Sequence of chain 1.A:
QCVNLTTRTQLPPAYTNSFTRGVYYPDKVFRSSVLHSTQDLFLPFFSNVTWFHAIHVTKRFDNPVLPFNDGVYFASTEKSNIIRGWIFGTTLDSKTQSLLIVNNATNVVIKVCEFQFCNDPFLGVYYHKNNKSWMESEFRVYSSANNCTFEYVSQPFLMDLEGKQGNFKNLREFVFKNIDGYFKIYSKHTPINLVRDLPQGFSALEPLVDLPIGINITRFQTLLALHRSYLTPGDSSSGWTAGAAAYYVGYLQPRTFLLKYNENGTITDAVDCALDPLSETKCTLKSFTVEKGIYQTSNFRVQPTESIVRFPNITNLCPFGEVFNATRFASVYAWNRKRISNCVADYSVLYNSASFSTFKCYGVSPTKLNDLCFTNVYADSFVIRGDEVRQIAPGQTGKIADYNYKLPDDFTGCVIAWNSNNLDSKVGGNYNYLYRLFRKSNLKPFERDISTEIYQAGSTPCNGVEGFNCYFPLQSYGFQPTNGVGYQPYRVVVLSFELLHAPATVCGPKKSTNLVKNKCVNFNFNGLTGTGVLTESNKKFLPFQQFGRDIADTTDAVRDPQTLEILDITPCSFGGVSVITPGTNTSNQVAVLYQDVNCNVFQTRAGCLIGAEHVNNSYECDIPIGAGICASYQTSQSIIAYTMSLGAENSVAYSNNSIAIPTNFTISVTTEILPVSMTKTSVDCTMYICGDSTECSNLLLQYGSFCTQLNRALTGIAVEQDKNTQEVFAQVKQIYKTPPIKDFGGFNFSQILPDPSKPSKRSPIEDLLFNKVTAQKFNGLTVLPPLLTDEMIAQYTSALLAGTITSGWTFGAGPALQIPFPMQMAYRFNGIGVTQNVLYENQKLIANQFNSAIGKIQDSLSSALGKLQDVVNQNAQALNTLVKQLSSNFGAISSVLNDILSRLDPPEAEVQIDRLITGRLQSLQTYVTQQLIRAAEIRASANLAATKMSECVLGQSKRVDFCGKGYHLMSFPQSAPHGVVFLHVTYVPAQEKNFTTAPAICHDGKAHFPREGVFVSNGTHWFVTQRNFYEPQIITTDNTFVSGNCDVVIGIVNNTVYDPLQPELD

Sequence of chain 1.B:
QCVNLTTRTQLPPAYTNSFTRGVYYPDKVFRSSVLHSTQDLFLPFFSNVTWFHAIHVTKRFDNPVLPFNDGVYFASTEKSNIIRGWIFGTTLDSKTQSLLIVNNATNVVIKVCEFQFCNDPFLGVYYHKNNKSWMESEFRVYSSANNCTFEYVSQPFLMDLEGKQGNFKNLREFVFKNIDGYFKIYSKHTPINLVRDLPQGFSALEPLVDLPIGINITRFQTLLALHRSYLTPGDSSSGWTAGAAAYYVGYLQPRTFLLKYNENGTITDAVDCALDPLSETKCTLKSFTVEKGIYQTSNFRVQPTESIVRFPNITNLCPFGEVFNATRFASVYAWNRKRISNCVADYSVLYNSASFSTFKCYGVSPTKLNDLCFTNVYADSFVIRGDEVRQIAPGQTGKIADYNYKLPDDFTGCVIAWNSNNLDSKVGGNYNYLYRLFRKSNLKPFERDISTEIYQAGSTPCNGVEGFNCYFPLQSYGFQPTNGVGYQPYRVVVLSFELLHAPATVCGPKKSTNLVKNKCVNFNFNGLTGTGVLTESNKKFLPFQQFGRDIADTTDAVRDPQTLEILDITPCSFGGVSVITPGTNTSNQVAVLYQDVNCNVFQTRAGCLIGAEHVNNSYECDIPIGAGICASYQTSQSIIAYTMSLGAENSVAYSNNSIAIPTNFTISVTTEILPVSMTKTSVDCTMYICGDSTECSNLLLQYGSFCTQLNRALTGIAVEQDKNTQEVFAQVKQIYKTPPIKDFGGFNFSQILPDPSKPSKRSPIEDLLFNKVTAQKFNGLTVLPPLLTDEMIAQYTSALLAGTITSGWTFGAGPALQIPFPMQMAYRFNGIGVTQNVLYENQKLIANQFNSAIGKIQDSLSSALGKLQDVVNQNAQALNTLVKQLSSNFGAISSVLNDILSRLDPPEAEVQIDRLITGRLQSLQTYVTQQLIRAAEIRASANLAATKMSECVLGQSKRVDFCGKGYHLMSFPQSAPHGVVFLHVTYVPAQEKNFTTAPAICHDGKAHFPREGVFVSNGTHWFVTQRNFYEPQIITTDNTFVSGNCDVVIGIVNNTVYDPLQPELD

Binding-site contacts:
Ligand atom C4 contacts residue ASN709 of chain 1.A at 4.2 Å.
Ligand atom N2 contacts residue ASN709 of chain 1.A at 2.9 Å (h-bond).
Ligand atom O6 contacts residue ASP796 of chain 1.B at 4.1 Å.
Ligand atom C5 contacts residue ASN709 of chain 1.A at 3.7 Å.
Ligand atom O5 contacts residue ASN709 of chain 1.A at 2.4 Å (h-bond).
Ligand atom O7 contacts residue ASN709 of chain 1.A at 3.7 Å.
Ligand atom C1 contacts residue ASN709 of chain 1.A at 1.4 Å.
Ligand atom O5 contacts residue ASP796 of chain 1.B at 4.0 Å.
Ligand atom C7 contacts residue ASN709 of chain 1.A at 3.5 Å.
Ligand atom C8 contacts residue ASN709 of chain 1.A at 4.3 Å.
Ligand atom C8 contacts residue ASN710 of chain 1.A at 4.0 Å.
Ligand atom O7 contacts residue GLY1131 of chain 1.A at 4.4 Å.
Ligand atom C3 contacts residue ASN709 of chain 1.A at 3.8 Å.
Ligand atom C2 contacts residue ASN709 of chain 1.A at 2.5 Å.

The protein below binds the small molecule below.
Small molecule (SMILES): CC(=O)N[C@@H]1[C@@H](O)[C@H](O)[C@@H](CO)O[C@H]1O